A protein and the small-molecule ligand that binds it are described below.
Small molecule (SMILES): Cc1cc(N)nc(CCc2cncc(N3CCN(C)CC3)c2)c1

Sequence of chain 1.A:
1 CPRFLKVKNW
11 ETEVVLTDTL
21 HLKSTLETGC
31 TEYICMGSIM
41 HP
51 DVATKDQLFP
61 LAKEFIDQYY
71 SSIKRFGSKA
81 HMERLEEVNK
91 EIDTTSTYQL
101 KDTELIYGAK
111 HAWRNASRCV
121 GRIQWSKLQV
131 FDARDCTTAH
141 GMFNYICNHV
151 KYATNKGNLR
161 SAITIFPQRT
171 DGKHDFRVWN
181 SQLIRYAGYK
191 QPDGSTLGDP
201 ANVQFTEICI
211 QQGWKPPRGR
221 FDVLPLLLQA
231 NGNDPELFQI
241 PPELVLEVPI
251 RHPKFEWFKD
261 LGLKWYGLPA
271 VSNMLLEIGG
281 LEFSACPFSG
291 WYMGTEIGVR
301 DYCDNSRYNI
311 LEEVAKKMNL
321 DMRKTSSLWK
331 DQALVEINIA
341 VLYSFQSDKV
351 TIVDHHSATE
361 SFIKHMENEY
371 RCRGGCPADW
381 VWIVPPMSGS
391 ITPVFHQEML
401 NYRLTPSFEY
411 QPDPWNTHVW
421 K

Binding-site contacts:
Ligand atom N11 contacts residue TYR292 of chain 1.A at 3.6 Å.
Ligand atom C04 contacts residue HEM1 of chain 1.C at 4.0 Å.
Ligand atom N01 contacts residue PRO269 of chain 1.A at 3.6 Å.
Ligand atom C12 contacts residue GLN182 of chain 1.A at 3.8 Å.
Ligand atom C09 contacts residue PRO269 of chain 1.A at 3.6 Å (hydrophobic).
Ligand atom N11 contacts residue ARG185 of chain 1.A at 3.8 Å.
Ligand atom C06 contacts residue GLU296 of chain 1.A at 3.5 Å.
Ligand atom N02 contacts residue GLU296 of chain 1.A at 2.7 Å (salt-bridge).
Ligand atom N11 contacts residue GLN182 of chain 1.A at 3.9 Å.
Ligand atom N02 contacts residue TRP291 of chain 1.A at 2.7 Å (h-bond).
Ligand atom N21 contacts residue ARG185 of chain 1.A at 3.8 Å.
Ligand atom N02 contacts residue TYR292 of chain 1.A at 3.9 Å.
Ligand atom C02 contacts residue TRP291 of chain 1.A at 3.6 Å (hydrophobic).
Ligand atom N01 contacts residue GLU296 of chain 1.A at 2.7 Å (salt-bridge).
Ligand atom C07 contacts residue PHE288 of chain 1.A at 3.8 Å (hydrophobic).
Ligand atom C16 contacts residue TYR266 of chain 1.A at 3.5 Å (hydrophobic).
Ligand atom C16 contacts residue GLN182 of chain 1.A at 3.6 Å.
Ligand atom C15 contacts residue GLN182 of chain 1.A at 3.7 Å.
Ligand atom C16 contacts residue ARG185 of chain 1.A at 3.6 Å.
Ligand atom C05 contacts residue VAL271 of chain 1.A at 3.7 Å (hydrophobic).
Ligand atom C08 contacts residue VAL271 of chain 1.A at 4.0 Å (hydrophobic).
Ligand atom C03 contacts residue HEM1 of chain 1.C at 3.2 Å.
Ligand atom C23 contacts residue ARG307 of chain 1.A at 3.7 Å.
Ligand atom C12 contacts residue TYR292 of chain 1.A at 3.3 Å (hydrophobic).
Ligand atom C02 contacts residue PRO269 of chain 1.A at 3.8 Å (hydrophobic).
Ligand atom C13 contacts residue GLN182 of chain 1.A at 3.9 Å.
Ligand atom C02 contacts residue HEM1 of chain 1.C at 3.8 Å.
Ligand atom C07 contacts residue GLY290 of chain 1.A at 3.6 Å.
Ligand atom C06 contacts residue PRO269 of chain 1.A at 3.8 Å (hydrophobic).
Ligand atom C14 contacts residue GLN182 of chain 1.A at 4.0 Å.
Ligand atom N21 contacts residue GLN182 of chain 1.A at 3.8 Å.
Ligand atom C08 contacts residue GLU296 of chain 1.A at 3.6 Å.
Ligand atom N11 contacts residue TYR266 of chain 1.A at 2.7 Å (h-bond).
Ligand atom C26 contacts residue HEM1 of chain 1.C at 3.8 Å.
Ligand atom C07 contacts residue HEM1 of chain 1.C at 3.4 Å.
Ligand atom C03 contacts residue TRP291 of chain 1.A at 3.8 Å (hydrophobic).
Ligand atom C26 contacts residue GLN182 of chain 1.A at 3.5 Å.
Ligand atom N02 contacts residue HEM1 of chain 1.C at 3.4 Å.
Ligand atom C02 contacts residue GLU296 of chain 1.A at 3.5 Å.
Ligand atom C12 contacts residue TYR266 of chain 1.A at 3.5 Å (hydrophobic).